Sequence of chain 1.E:
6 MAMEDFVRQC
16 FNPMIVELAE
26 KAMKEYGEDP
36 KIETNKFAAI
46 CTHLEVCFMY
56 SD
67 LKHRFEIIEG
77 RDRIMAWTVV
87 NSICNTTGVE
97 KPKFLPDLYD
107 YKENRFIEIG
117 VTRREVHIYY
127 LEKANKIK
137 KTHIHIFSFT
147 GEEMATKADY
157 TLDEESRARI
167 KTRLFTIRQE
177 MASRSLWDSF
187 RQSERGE

Binding-site contacts:
Ligand atom C6 contacts residue MN1 of chain 1.T at 3.1 Å.
Ligand atom C5 contacts residue MN1 of chain 1.T at 3.2 Å.
Ligand atom O2 contacts residue MN1 of chain 1.T at 2.1 Å.
Ligand atom C1 contacts residue LYS129 of chain 1.E at 3.2 Å.
Ligand atom C22 contacts residue ALA27 of chain 1.E at 3.6 Å (hydrophobic).
Ligand atom O1 contacts residue HIS48 of chain 1.E at 3.4 Å (h-bond).
Ligand atom O3 contacts residue GLU75 of chain 1.E at 2.5 Å (salt-bridge).
Ligand atom C5 contacts residue MN1 of chain 1.S at 2.9 Å.
Ligand atom O1 contacts residue ILE115 of chain 1.E at 3.0 Å (h-bond).
Ligand atom C19 contacts residue HIS48 of chain 1.E at 3.7 Å.
Ligand atom C19 contacts residue ILE45 of chain 1.E at 3.7 Å (hydrophobic).
Ligand atom O2 contacts residue ASP103 of chain 1.E at 3.1 Å (salt-bridge).
Ligand atom C9 contacts residue TYR31 of chain 1.E at 3.5 Å (hydrophobic).
Ligand atom F2 contacts residue MET28 of chain 1.E at 3.5 Å.
Ligand atom F2 contacts residue TYR31 of chain 1.E at 3.4 Å.
Ligand atom C21 contacts residue ILE45 of chain 1.E at 3.8 Å (hydrophobic).
Ligand atom O1 contacts residue GLU114 of chain 1.E at 2.9 Å (salt-bridge).
Ligand atom C10 contacts residue TYR31 of chain 1.E at 3.4 Å (hydrophobic).
Ligand atom C15 contacts residue ILE45 of chain 1.E at 3.7 Å (hydrophobic).
Ligand atom O3 contacts residue MN1 of chain 1.T at 2.1 Å.
Ligand atom O2 contacts residue GLU114 of chain 1.E at 3.2 Å (salt-bridge).
Ligand atom C20 contacts residue ILE45 of chain 1.E at 3.8 Å (hydrophobic).
Ligand atom C22 contacts residue ILE45 of chain 1.E at 3.8 Å (hydrophobic).
Ligand atom F1 contacts residue LYS41 of chain 1.E at 3.5 Å.
Ligand atom O1 contacts residue LYS129 of chain 1.E at 2.8 Å (salt-bridge).
Ligand atom C17 contacts residue ILE45 of chain 1.E at 3.6 Å (hydrophobic).
Ligand atom C18 contacts residue ILE45 of chain 1.E at 3.6 Å (hydrophobic).
Ligand atom F2 contacts residue GLU33 of chain 1.E at 3.3 Å.
Ligand atom C4 contacts residue MN1 of chain 1.T at 3.6 Å.
Ligand atom O2 contacts residue HIS48 of chain 1.E at 3.5 Å (h-bond).
Ligand atom F1 contacts residue GLU33 of chain 1.E at 3.6 Å.
Ligand atom C1 contacts residue GLU114 of chain 1.E at 3.6 Å.
Ligand atom O2 contacts residue GLU75 of chain 1.E at 3.5 Å (salt-bridge).
Ligand atom O1 contacts residue MN1 of chain 1.S at 2.1 Å.
Ligand atom C6 contacts residue GLU75 of chain 1.E at 3.6 Å.
Ligand atom C2 contacts residue LYS129 of chain 1.E at 3.6 Å.
Ligand atom C16 contacts residue ILE45 of chain 1.E at 3.8 Å (hydrophobic).
Ligand atom O2 contacts residue MN1 of chain 1.S at 2.3 Å.
Ligand atom C5 contacts residue GLU114 of chain 1.E at 3.7 Å.
Ligand atom C1 contacts residue MN1 of chain 1.S at 2.9 Å.

The protein below binds the small molecule below.
Small molecule (SMILES): O=C1c2c(O)c(=O)ccn2N([C@@H]2c3ccccc3SCc3c2ccc(F)c3F)[C@@H]2COCCN12